Binding-site contacts:
Ligand atom NH1 contacts residue PRO297 of chain 1.B at 4.0 Å.
Ligand atom CZ contacts residue PRO297 of chain 1.B at 4.0 Å (hydrophobic).
Ligand atom NH1 contacts residue MET321 of chain 1.B at 4.2 Å.
Ligand atom C contacts residue ASN329 of chain 1.B at 3.7 Å.
Ligand atom CZ contacts residue TRP319 of chain 1.B at 4.0 Å (hydrophobic).
Ligand atom CG contacts residue HEM1 of chain 1.H at 3.8 Å.
Ligand atom CZ contacts residue GLU324 of chain 1.B at 3.6 Å.
Ligand atom OXT contacts residue GLN210 of chain 1.B at 2.8 Å (h-bond).
Ligand atom OXT contacts residue ASN329 of chain 1.B at 3.8 Å.
Ligand atom OXT contacts residue TYR294 of chain 1.B at 3.4 Å (h-bond).
Ligand atom O contacts residue ASN329 of chain 1.B at 2.8 Å (h-bond).
Ligand atom C contacts residue GLU324 of chain 1.B at 4.2 Å.
Ligand atom NH1 contacts residue TRP319 of chain 1.B at 3.0 Å (h-bond).
Ligand atom CB contacts residue PRO297 of chain 1.B at 4.2 Å (hydrophobic).
Ligand atom CA contacts residue GLU324 of chain 1.B at 3.5 Å.
Ligand atom CD contacts residue VAL299 of chain 1.B at 3.6 Å (hydrophobic).
Ligand atom OXT contacts residue TYR320 of chain 1.B at 2.7 Å (h-bond).
Ligand atom O contacts residue TYR320 of chain 1.B at 3.4 Å.
Ligand atom N contacts residue HEM1 of chain 1.H at 2.9 Å (h-bond).
Ligand atom CB contacts residue TYR320 of chain 1.B at 4.2 Å (hydrophobic).
Ligand atom NH2 contacts residue HEM1 of chain 1.H at 3.4 Å (h-bond).
Ligand atom CB contacts residue GLN210 of chain 1.B at 3.6 Å.
Ligand atom C contacts residue GLN210 of chain 1.B at 3.5 Å.
Ligand atom CD contacts residue GLU324 of chain 1.B at 3.8 Å.
Ligand atom NE contacts residue GLU324 of chain 1.B at 2.9 Å (salt-bridge).
Ligand atom NE contacts residue PRO297 of chain 1.B at 4.0 Å.
Ligand atom O contacts residue GLU324 of chain 1.B at 3.6 Å.
Ligand atom NH1 contacts residue GLU324 of chain 1.B at 2.7 Å (salt-bridge).
Ligand atom CA contacts residue GLN210 of chain 1.B at 3.5 Å.
Ligand atom CA contacts residue HEM1 of chain 1.H at 3.9 Å.
Ligand atom CG contacts residue GLU324 of chain 1.B at 3.4 Å.
Ligand atom NH1 contacts residue TYR320 of chain 1.B at 3.9 Å.
Ligand atom CZ contacts residue HEM1 of chain 1.H at 3.9 Å.
Ligand atom NH2 contacts residue PRO297 of chain 1.B at 4.2 Å.
Ligand atom C contacts residue TYR320 of chain 1.B at 3.5 Å (hydrophobic).
Ligand atom CB contacts residue GLU324 of chain 1.B at 3.3 Å.
Ligand atom NH1 contacts residue HEM1 of chain 1.H at 3.5 Å.
Ligand atom N contacts residue GLU324 of chain 1.B at 2.8 Å (salt-bridge).
Ligand atom NH2 contacts residue TRP319 of chain 1.B at 4.2 Å.
Ligand atom CG contacts residue VAL299 of chain 1.B at 3.9 Å (hydrophobic).

This protein binds this small molecule.
Small molecule (SMILES): NC(=[NH2+])NCCC[C@H](N)C(=O)O

Sequence of chain 1.B:
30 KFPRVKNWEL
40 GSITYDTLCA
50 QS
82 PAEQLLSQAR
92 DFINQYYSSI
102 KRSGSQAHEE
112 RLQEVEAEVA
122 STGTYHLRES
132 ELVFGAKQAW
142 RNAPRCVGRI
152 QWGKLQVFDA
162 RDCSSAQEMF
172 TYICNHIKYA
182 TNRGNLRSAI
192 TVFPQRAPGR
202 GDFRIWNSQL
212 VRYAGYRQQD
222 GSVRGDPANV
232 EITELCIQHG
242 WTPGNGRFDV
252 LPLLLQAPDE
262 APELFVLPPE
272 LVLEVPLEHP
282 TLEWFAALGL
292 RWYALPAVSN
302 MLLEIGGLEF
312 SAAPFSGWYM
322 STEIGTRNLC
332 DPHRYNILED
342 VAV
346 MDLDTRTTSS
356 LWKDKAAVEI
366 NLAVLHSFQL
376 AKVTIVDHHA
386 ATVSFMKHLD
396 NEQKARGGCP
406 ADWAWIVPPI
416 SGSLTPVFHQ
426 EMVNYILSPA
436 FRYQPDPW